Binding-site contacts:
Ligand atom O12 contacts residue QUE1 of chain 1.Q at 3.3 Å.
Ligand atom O27 contacts residue NAP1 of chain 1.O at 3.3 Å.
Ligand atom C14 contacts residue ALA129 of chain 1.D at 3.8 Å (hydrophobic).
Ligand atom C5 contacts residue ILE222 of chain 1.D at 3.6 Å (hydrophobic).
Ligand atom C6 contacts residue THR208 of chain 1.D at 3.4 Å.
Ligand atom O30 contacts residue QUE1 of chain 1.Q at 3.5 Å (h-bond).
Ligand atom O12 contacts residue ILE222 of chain 1.D at 3.4 Å.
Ligand atom C10 contacts residue QUE1 of chain 1.Q at 3.1 Å.
Ligand atom O27 contacts residue SER128 of chain 1.D at 3.0 Å (h-bond).
Ligand atom O23 contacts residue ILE134 of chain 1.D at 3.7 Å.
Ligand atom O13 contacts residue QUE1 of chain 1.Q at 3.5 Å.
Ligand atom C5 contacts residue LEU192 of chain 1.D at 3.4 Å (hydrophobic).
Ligand atom C17 contacts residue ALA129 of chain 1.D at 3.6 Å (hydrophobic).
Ligand atom O27 contacts residue ALA129 of chain 1.D at 2.9 Å (h-bond).
Ligand atom C15 contacts residue ALA129 of chain 1.D at 3.6 Å (hydrophobic).
Ligand atom C2 contacts residue QUE1 of chain 1.Q at 3.5 Å.
Ligand atom C16 contacts residue ALA129 of chain 1.D at 3.5 Å (hydrophobic).
Ligand atom O13 contacts residue NAP1 of chain 1.O at 3.1 Å.
Ligand atom C3 contacts residue QUE1 of chain 1.Q at 3.5 Å.
Ligand atom O27 contacts residue QUE1 of chain 1.Q at 3.0 Å (h-bond).
Ligand atom C16 contacts residue GLN227 of chain 1.D at 3.8 Å.
Ligand atom O29 contacts residue PRO204 of chain 1.D at 3.3 Å (h-bond).
Ligand atom C1 contacts residue QUE1 of chain 1.Q at 3.5 Å.
Ligand atom C19 contacts residue GLY130 of chain 1.D at 3.6 Å.
Ligand atom C4 contacts residue QUE1 of chain 1.Q at 3.3 Å.
Ligand atom O24 contacts residue ASN133 of chain 1.D at 2.8 Å (h-bond).
Ligand atom O27 contacts residue GLY130 of chain 1.D at 3.6 Å (h-bond).
Ligand atom C18 contacts residue ASN133 of chain 1.D at 3.5 Å.
Ligand atom C9 contacts residue QUE1 of chain 1.Q at 3.5 Å.
Ligand atom O24 contacts residue GLN227 of chain 1.D at 3.0 Å (h-bond).
Ligand atom C9 contacts residue NAP1 of chain 1.O at 3.2 Å.
Ligand atom C5 contacts residue QUE1 of chain 1.Q at 3.8 Å.
Ligand atom C11 contacts residue QUE1 of chain 1.Q at 3.1 Å.
Ligand atom O29 contacts residue THR208 of chain 1.D at 2.3 Å (h-bond).
Ligand atom C10 contacts residue NAP1 of chain 1.O at 3.6 Å.
Ligand atom O23 contacts residue ASN133 of chain 1.D at 2.6 Å (h-bond).
Ligand atom C19 contacts residue QUE1 of chain 1.Q at 3.4 Å.
Ligand atom C4 contacts residue LEU192 of chain 1.D at 3.5 Å (hydrophobic).
Ligand atom O30 contacts residue NAP1 of chain 1.O at 3.6 Å.
Ligand atom O12 contacts residue LEU192 of chain 1.D at 3.6 Å.

Sequence of chain 1.D:
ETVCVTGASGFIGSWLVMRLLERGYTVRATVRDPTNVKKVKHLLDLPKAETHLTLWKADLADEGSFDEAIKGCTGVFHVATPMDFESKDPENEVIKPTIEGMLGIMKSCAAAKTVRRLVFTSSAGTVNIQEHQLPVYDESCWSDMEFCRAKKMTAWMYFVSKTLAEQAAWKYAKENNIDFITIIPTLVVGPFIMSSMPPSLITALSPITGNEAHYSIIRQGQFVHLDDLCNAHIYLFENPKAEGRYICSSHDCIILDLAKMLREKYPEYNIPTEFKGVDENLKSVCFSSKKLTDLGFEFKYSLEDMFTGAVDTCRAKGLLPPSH

The protein below binds the small molecule below.
Small molecule (SMILES): O=c1c(O)c(-c2ccc(O)c(O)c2)oc2cc(O)cc(O)c12